A protein and the small-molecule ligand that binds it are described below.
Small molecule (SMILES): CC(=O)N[C@H]1[C@H]([C@H](O)[C@H](O)CO)O[C@@](OC[C@H]2O[C@@H](O)[C@H](O)[C@@H](O)[C@H]2O)(C(=O)O)C[C@@H]1O

Sequence of chain 2.A:
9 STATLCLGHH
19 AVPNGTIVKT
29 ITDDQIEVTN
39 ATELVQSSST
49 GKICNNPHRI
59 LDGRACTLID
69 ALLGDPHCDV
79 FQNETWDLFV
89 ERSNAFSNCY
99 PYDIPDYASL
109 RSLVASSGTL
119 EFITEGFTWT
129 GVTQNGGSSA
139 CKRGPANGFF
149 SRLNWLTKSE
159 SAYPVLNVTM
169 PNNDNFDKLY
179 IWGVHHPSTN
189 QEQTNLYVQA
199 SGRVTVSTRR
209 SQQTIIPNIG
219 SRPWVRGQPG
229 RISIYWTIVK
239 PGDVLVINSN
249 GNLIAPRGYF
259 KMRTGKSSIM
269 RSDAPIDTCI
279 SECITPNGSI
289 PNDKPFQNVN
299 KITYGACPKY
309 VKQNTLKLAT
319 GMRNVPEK

Binding-site contacts:
Ligand atom O7 contacts residue LEU194 of chain 2.A at 3.5 Å.
Ligand atom O1B contacts residue SER136 of chain 2.A at 3.3 Å (h-bond).
Ligand atom N5 contacts residue GLY135 of chain 2.A at 3.2 Å (h-bond).
Ligand atom C9 contacts residue HIS183 of chain 2.A at 3.6 Å.
Ligand atom C8 contacts residue GLN226 of chain 2.A at 3.9 Å.
Ligand atom C1 contacts residue SER136 of chain 2.A at 3.9 Å.
Ligand atom C6 contacts residue GLN226 of chain 2.A at 4.2 Å.
Ligand atom O1A contacts residue GLN226 of chain 2.A at 3.9 Å.
Ligand atom O9 contacts residue TYR98 of chain 2.A at 3.2 Å (h-bond).
Ligand atom C9 contacts residue TRP153 of chain 2.A at 4.0 Å (hydrophobic).
Ligand atom O9 contacts residue GLU190 of chain 2.A at 2.8 Å (salt-bridge).
Ligand atom O1A contacts residue SER136 of chain 2.A at 3.6 Å.
Ligand atom O10 contacts residue LEU194 of chain 2.A at 3.8 Å.
Ligand atom C10 contacts residue THR155 of chain 2.A at 4.2 Å.
Ligand atom C9 contacts residue GLU190 of chain 2.A at 3.2 Å.
Ligand atom C5 contacts residue GLY135 of chain 2.A at 3.8 Å.
Ligand atom C7 contacts residue TRP153 of chain 2.A at 3.9 Å (hydrophobic).
Ligand atom C7 contacts residue LEU194 of chain 2.A at 4.1 Å (hydrophobic).
Ligand atom O9 contacts residue HIS183 of chain 2.A at 3.2 Å (h-bond).
Ligand atom C8 contacts residue TYR98 of chain 2.A at 4.3 Å (hydrophobic).
Ligand atom C1 contacts residue SER137 of chain 2.A at 4.2 Å.
Ligand atom O4 contacts residue GLY135 of chain 2.A at 4.0 Å.
Ligand atom C6 contacts residue GLY135 of chain 2.A at 4.1 Å.
Ligand atom O8 contacts residue GLN226 of chain 2.A at 3.4 Å (h-bond).
Ligand atom C9 contacts residue TYR98 of chain 2.A at 4.1 Å (hydrophobic).
Ligand atom C8 contacts residue TRP153 of chain 2.A at 3.8 Å (hydrophobic).
Ligand atom O10 contacts residue THR155 of chain 2.A at 4.0 Å.
Ligand atom C1 contacts residue GLN226 of chain 2.A at 3.8 Å.
Ligand atom C9 contacts residue LEU194 of chain 2.A at 3.9 Å (hydrophobic).
Ligand atom O1B contacts residue GLN226 of chain 2.A at 2.9 Å (h-bond).
Ligand atom C11 contacts residue TRP153 of chain 2.A at 4.0 Å (hydrophobic).
Ligand atom C10 contacts residue GLY135 of chain 2.A at 4.3 Å.
Ligand atom O8 contacts residue TRP153 of chain 2.A at 3.0 Å.
Ligand atom C11 contacts residue GLY134 of chain 2.A at 3.9 Å.
Ligand atom C11 contacts residue GLY135 of chain 2.A at 4.2 Å.
Ligand atom O8 contacts residue TYR98 of chain 2.A at 3.3 Å (h-bond).
Ligand atom C4 contacts residue GLY135 of chain 2.A at 3.4 Å.
Ligand atom O1A contacts residue SER137 of chain 2.A at 3.1 Å (h-bond).
Ligand atom C11 contacts residue THR155 of chain 2.A at 3.5 Å.
Ligand atom O9 contacts residue GLN226 of chain 2.A at 4.2 Å.